Sequence of chain 1.I:
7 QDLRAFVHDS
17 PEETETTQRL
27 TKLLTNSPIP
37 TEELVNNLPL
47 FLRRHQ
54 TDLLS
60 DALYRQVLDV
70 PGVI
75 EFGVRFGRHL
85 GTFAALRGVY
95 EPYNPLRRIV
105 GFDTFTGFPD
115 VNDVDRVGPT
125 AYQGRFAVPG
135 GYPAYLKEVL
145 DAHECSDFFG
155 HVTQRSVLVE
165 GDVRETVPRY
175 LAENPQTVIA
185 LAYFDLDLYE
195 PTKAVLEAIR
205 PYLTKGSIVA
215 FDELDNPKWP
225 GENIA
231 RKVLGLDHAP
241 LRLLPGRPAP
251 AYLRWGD

The protein below binds the small molecule below.
Small molecule (SMILES): N[C@@H](CCC(=O)O)C(=O)O

Binding-site contacts:
Ligand atom OE1 contacts residue TRP223 of chain 1.I at 3.0 Å (h-bond).
Ligand atom C contacts residue ASP216 of chain 1.I at 4.0 Å.
Ligand atom CD contacts residue TRP223 of chain 1.I at 3.7 Å (hydrophobic).
Ligand atom N contacts residue NA1 of chain 1.UA at 4.0 Å.
Ligand atom N contacts residue ASP216 of chain 1.I at 2.7 Å (salt-bridge).
Ligand atom CA contacts residue GLU217 of chain 1.I at 3.7 Å.
Ligand atom N contacts residue ASP189 of chain 1.I at 3.6 Å.
Ligand atom O contacts residue GLU217 of chain 1.I at 3.3 Å (salt-bridge).
Ligand atom CB contacts residue PHE130 of chain 1.I at 4.1 Å (hydrophobic).
Ligand atom OE1 contacts residue LYS222 of chain 1.I at 3.8 Å.
Ligand atom CG contacts residue GLU217 of chain 1.I at 3.5 Å.
Ligand atom N contacts residue GLU217 of chain 1.I at 2.8 Å (salt-bridge).
Ligand atom OE2 contacts residue PHE130 of chain 1.I at 3.2 Å.
Ligand atom O contacts residue EDO1 of chain 1.VA at 3.8 Å.
Ligand atom CG contacts residue TRP223 of chain 1.I at 4.2 Å (hydrophobic).
Ligand atom N contacts residue ASP191 of chain 1.I at 4.1 Å.
Ligand atom O contacts residue NA1 of chain 1.UA at 2.9 Å (h-bond).
Ligand atom C contacts residue GLU217 of chain 1.I at 3.8 Å.
Ligand atom CD contacts residue PHE130 of chain 1.I at 4.0 Å (hydrophobic).
Ligand atom CB contacts residue GLU217 of chain 1.I at 4.2 Å.
Ligand atom O contacts residue ASP216 of chain 1.I at 3.5 Å (salt-bridge).
Ligand atom C contacts residue NA1 of chain 1.UA at 4.0 Å.
Ligand atom CA contacts residue ASP216 of chain 1.I at 3.8 Å.